Binding-site contacts:
Ligand atom O contacts residue GLN7 of chain 1.A at 3.0 Å (h-bond).
Ligand atom O contacts residue ASN60 of chain 1.A at 2.9 Å (h-bond).
Ligand atom OG1 contacts residue ASP64 of chain 1.A at 3.4 Å (salt-bridge).
Ligand atom N contacts residue EDO1 of chain 1.I at 3.0 Å (h-bond).
Ligand atom N contacts residue SER51 of chain 1.A at 2.9 Å (h-bond).
Ligand atom CG contacts residue TYR79 of chain 1.B at 3.4 Å (hydrophobic).
Ligand atom CA contacts residue ASN67 of chain 1.A at 3.4 Å.
Ligand atom N contacts residue ASN67 of chain 1.A at 2.9 Å (h-bond).
Ligand atom O contacts residue TRP62 of chain 1.B at 3.0 Å (h-bond).
Ligand atom O contacts residue EDO1 of chain 1.I at 2.7 Å (h-bond).
Ligand atom O contacts residue ILE70 of chain 1.A at 3.4 Å.
Ligand atom O contacts residue SER51 of chain 1.A at 2.9 Å (h-bond).
Ligand atom NH2 contacts residue GLY56 of chain 1.A at 3.4 Å (h-bond).
Ligand atom CB contacts residue PRO57 of chain 1.B at 3.5 Å (hydrophobic).
Ligand atom O contacts residue TYR79 of chain 1.B at 3.0 Å.
Ligand atom N contacts residue ASP58 of chain 1.B at 2.8 Å (salt-bridge).
Ligand atom O contacts residue PHE52 of chain 1.A at 3.5 Å.
Ligand atom NH2 contacts residue ALA59 of chain 1.A at 3.4 Å.
Ligand atom O contacts residue ARG72 of chain 1.B at 2.8 Å (salt-bridge).
Ligand atom N contacts residue ASN60 of chain 1.A at 3.4 Å (h-bond).
Ligand atom O contacts residue HIS82 of chain 1.B at 2.9 Å (h-bond).
Ligand atom O contacts residue ALA50 of chain 1.A at 3.2 Å.
Ligand atom OG1 contacts residue ASN67 of chain 1.A at 3.1 Å (h-bond).
Ligand atom ND1 contacts residue PRO57 of chain 1.B at 3.4 Å (h-bond).
Ligand atom CA contacts residue GLN7 of chain 1.A at 3.5 Å.
Ligand atom CB contacts residue PHE14 of chain 1.B at 3.4 Å (hydrophobic).
Ligand atom CG2 contacts residue LEU12 of chain 1.B at 3.0 Å (hydrophobic).
Ligand atom O contacts residue ASN67 of chain 1.A at 3.0 Å (h-bond).
Ligand atom CG2 contacts residue ASP64 of chain 1.A at 3.4 Å.
Ligand atom N contacts residue ASN83 of chain 1.B at 2.9 Å (h-bond).
Ligand atom OG1 contacts residue ASN60 of chain 1.A at 3.2 Å (h-bond).
Ligand atom CA contacts residue ASN83 of chain 1.B at 3.4 Å.
Ligand atom O contacts residue ASN83 of chain 1.B at 2.8 Å (h-bond).
Ligand atom SD contacts residue SER51 of chain 1.A at 3.1 Å (h-bond).
Ligand atom CB contacts residue ASP58 of chain 1.B at 3.1 Å.
Ligand atom O contacts residue ARG74 of chain 1.A at 3.1 Å (salt-bridge).
Ligand atom NE contacts residue ASN60 of chain 1.A at 3.0 Å (h-bond).
Ligand atom CG2 contacts residue GLU9 of chain 1.A at 3.3 Å.
Ligand atom N contacts residue GLN7 of chain 1.A at 3.0 Å (h-bond).
Ligand atom CB contacts residue ASP64 of chain 1.A at 3.4 Å.

A small-molecule ligand and the protein it binds are described below.
Small molecule (SMILES): CC[C@H](C)[C@H](NC(=O)[C@@H](NC(=O)[C@H](CCCN=C(N)N)NC(=O)[C@H](CCSC)NC(=O)[C@H](C)NC(=O)[C@H](CCC(N)=O)NC(=O)[C@@H](NC(=O)[C@H](CCSC)NC(=O)[C@H](CCC(N)=O)NC(=O)[C@H](CCCN=C(N)N)NC(=O)[C@H](C)NC(=O)[C@@H](N)CCC(N)=O)C(C)C)[C@@H](C)O)C(=O)NCC(=O)N[C@H](C(=O)N[C@@H](CC1=NC=NC1)C(=O)N1CCC[C@H]1C(=O)O)[C@@H](C)O

Sequence of chain 1.A:
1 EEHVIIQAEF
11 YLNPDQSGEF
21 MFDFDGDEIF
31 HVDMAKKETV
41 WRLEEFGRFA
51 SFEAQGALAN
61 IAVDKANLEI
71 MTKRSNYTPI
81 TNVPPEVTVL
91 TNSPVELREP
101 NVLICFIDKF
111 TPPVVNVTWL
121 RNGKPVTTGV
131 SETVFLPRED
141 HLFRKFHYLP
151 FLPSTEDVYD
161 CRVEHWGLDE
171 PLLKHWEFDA

Sequence of chain 1.B:
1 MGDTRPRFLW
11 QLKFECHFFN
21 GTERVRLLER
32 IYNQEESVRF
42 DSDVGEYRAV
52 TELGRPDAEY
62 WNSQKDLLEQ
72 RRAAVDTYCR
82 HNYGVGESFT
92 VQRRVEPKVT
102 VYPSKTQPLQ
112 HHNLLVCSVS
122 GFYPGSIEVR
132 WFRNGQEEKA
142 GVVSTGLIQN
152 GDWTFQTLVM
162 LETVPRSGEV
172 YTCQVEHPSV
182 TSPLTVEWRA